A protein and the small-molecule ligand that binds it are described below.
Small molecule (SMILES): CC(=O)N[C@H]1[C@H](O[C@H]2[C@H](O)[C@@H](NC(C)=O)CO[C@@H]2CO)O[C@H](CO)[C@@H](O)[C@@H]1O

Binding-site contacts:
Ligand atom C5 contacts residue ASN271 of chain 1.D at 3.7 Å.
Ligand atom O6 contacts residue ILE292 of chain 1.D at 3.3 Å.
Ligand atom O5 contacts residue ASN271 of chain 1.D at 2.4 Å (h-bond).
Ligand atom C2 contacts residue ASN271 of chain 1.D at 2.5 Å.
Ligand atom C8 contacts residue VAL410 of chain 1.D at 4.4 Å (hydrophobic).
Ligand atom C1 contacts residue ASN271 of chain 1.D at 1.4 Å.
Ligand atom C1 contacts residue ILE292 of chain 1.D at 4.4 Å (hydrophobic).
Ligand atom C7 contacts residue ASN271 of chain 1.D at 3.4 Å.
Ligand atom O7 contacts residue ASN271 of chain 1.D at 3.5 Å (h-bond).
Ligand atom O5 contacts residue ILE292 of chain 1.D at 4.0 Å.
Ligand atom C4 contacts residue ASN271 of chain 1.D at 4.2 Å.
Ligand atom C5 contacts residue GLN408 of chain 1.D at 4.3 Å.
Ligand atom C8 contacts residue ASN271 of chain 1.D at 4.5 Å.
Ligand atom C3 contacts residue ASN271 of chain 1.D at 3.8 Å.
Ligand atom N2 contacts residue ASN271 of chain 1.D at 2.9 Å (h-bond).

Sequence of chain 1.D:
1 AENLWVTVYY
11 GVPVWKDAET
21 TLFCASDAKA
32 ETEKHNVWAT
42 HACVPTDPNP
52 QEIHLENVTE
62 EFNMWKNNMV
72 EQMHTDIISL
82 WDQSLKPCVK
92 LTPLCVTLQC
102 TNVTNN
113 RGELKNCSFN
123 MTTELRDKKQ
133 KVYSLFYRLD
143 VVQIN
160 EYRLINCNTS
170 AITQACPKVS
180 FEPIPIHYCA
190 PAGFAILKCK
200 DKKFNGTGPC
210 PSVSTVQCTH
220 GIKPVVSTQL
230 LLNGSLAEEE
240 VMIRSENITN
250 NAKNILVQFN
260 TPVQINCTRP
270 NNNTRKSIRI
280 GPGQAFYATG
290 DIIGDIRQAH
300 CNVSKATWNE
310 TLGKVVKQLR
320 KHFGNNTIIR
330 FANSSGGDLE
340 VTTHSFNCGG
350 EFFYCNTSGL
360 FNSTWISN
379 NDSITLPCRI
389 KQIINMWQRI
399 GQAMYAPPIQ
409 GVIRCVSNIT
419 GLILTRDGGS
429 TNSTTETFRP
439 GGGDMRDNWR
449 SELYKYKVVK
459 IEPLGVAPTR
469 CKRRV